Sequence of chain 1.A:
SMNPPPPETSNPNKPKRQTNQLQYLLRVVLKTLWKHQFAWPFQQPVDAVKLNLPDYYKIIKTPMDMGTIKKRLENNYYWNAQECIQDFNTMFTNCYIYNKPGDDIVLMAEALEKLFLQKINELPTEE

Binding-site contacts:
Ligand atom C23 contacts residue LEU53 of chain 1.A at 3.9 Å (hydrophobic).
Ligand atom C09 contacts residue TRP40 of chain 1.A at 4.0 Å (hydrophobic).
Ligand atom C17 contacts residue ILE105 of chain 1.A at 3.8 Å (hydrophobic).
Ligand atom S02 contacts residue LEU51 of chain 1.A at 4.1 Å.
Ligand atom C19 contacts residue PHE42 of chain 1.A at 3.9 Å (hydrophobic).
Ligand atom C14 contacts residue LEU53 of chain 1.A at 4.0 Å (hydrophobic).
Ligand atom BR1 contacts residue MET108 of chain 1.A at 3.3 Å.
Ligand atom BR1 contacts residue TRP40 of chain 1.A at 4.0 Å.
Ligand atom BR1 contacts residue PRO41 of chain 1.A at 4.1 Å.
Ligand atom C14 contacts residue LEU51 of chain 1.A at 4.0 Å (hydrophobic).
Ligand atom C18 contacts residue ILE105 of chain 1.A at 4.0 Å (hydrophobic).
Ligand atom C15 contacts residue LEU53 of chain 1.A at 4.1 Å (hydrophobic).
Ligand atom O21 contacts residue ILE105 of chain 1.A at 4.1 Å.
Ligand atom C23 contacts residue TYR98 of chain 1.A at 4.2 Å (hydrophobic).
Ligand atom O21 contacts residue TYR56 of chain 1.A at 4.1 Å.
Ligand atom C17 contacts residue PRO41 of chain 1.A at 3.8 Å (hydrophobic).
Ligand atom C18 contacts residue VAL46 of chain 1.A at 4.0 Å (hydrophobic).
Ligand atom C23 contacts residue ASN99 of chain 1.A at 3.5 Å.
Ligand atom C11 contacts residue TRP40 of chain 1.A at 3.6 Å (hydrophobic).
Ligand atom C20 contacts residue ILE105 of chain 1.A at 3.9 Å (hydrophobic).
Ligand atom C24 contacts residue LEU53 of chain 1.A at 3.8 Å (hydrophobic).
Ligand atom C18 contacts residue PHE42 of chain 1.A at 3.8 Å (hydrophobic).
Ligand atom O01 contacts residue TRP40 of chain 1.A at 3.7 Å.
Ligand atom O25 contacts residue LEU51 of chain 1.A at 3.6 Å.
Ligand atom C18 contacts residue PRO41 of chain 1.A at 3.3 Å (hydrophobic).
Ligand atom N12 contacts residue LEU51 of chain 1.A at 3.9 Å.
Ligand atom N16 contacts residue ILE105 of chain 1.A at 3.7 Å.
Ligand atom C19 contacts residue VAL46 of chain 1.A at 3.8 Å (hydrophobic).
Ligand atom O21 contacts residue TYR98 of chain 1.A at 4.2 Å.
Ligand atom C22 contacts residue LEU53 of chain 1.A at 4.1 Å (hydrophobic).
Ligand atom C13 contacts residue LEU53 of chain 1.A at 3.8 Å (hydrophobic).
Ligand atom C20 contacts residue ASN99 of chain 1.A at 4.1 Å.
Ligand atom O01 contacts residue LEU51 of chain 1.A at 3.9 Å.
Ligand atom C17 contacts residue VAL46 of chain 1.A at 4.1 Å (hydrophobic).
Ligand atom C22 contacts residue ILE105 of chain 1.A at 4.0 Å (hydrophobic).
Ligand atom BR1 contacts residue ILE105 of chain 1.A at 3.8 Å.
Ligand atom C22 contacts residue ASN99 of chain 1.A at 3.4 Å.
Ligand atom C15 contacts residue ILE105 of chain 1.A at 3.9 Å (hydrophobic).
Ligand atom O21 contacts residue ASN99 of chain 1.A at 3.0 Å (h-bond).
Ligand atom C08 contacts residue ASP104 of chain 1.A at 4.0 Å.

A protein and the small-molecule ligand that binds it are described below.
Small molecule (SMILES): COc1ccc(Br)cc1S(=O)(=O)Nc1cccc(N2CCCC2=O)c1